The protein below binds the small molecule below.
Small molecule (SMILES): CC(C)c1c(C(=O)NCc2ccccc2)nc(-c2ccc(F)cc2)n1CC[C@@H](O)C[C@@H](O)CC(=O)O

Sequence of chain 1.B:
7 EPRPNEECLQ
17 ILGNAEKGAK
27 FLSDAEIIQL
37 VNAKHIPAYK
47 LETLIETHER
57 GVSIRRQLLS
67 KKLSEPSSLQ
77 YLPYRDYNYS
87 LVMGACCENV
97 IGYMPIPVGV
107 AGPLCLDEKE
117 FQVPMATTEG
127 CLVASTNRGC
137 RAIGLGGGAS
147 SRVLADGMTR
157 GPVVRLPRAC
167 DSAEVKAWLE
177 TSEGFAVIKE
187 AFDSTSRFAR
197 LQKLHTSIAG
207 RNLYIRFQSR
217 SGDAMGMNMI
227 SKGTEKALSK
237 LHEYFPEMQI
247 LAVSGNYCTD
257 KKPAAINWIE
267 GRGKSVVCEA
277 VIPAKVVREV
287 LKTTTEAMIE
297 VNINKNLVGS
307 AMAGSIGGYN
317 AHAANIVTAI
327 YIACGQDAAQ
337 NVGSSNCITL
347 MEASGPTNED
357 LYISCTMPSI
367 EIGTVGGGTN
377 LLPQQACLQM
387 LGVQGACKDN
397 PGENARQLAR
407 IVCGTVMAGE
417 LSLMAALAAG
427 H

Sequence of chain 1.A:
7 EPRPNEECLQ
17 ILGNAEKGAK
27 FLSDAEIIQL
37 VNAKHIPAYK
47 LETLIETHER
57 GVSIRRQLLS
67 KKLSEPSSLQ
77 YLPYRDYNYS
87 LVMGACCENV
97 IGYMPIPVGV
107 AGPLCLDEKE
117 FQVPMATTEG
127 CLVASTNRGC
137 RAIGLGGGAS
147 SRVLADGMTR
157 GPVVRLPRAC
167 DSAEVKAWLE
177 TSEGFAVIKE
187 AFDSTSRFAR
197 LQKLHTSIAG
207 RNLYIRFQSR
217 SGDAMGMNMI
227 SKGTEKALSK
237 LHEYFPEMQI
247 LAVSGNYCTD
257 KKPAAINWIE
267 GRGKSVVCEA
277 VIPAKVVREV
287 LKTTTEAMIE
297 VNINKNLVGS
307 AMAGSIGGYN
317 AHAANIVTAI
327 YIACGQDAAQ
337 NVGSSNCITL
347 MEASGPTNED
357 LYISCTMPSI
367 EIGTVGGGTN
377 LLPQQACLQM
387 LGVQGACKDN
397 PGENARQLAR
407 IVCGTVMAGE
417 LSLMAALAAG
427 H

Binding-site contacts:
Ligand atom O6 contacts residue LYS301 of chain 1.B at 3.5 Å (salt-bridge).
Ligand atom C10 contacts residue ASP256 of chain 1.A at 3.4 Å.
Ligand atom C14 contacts residue HIS318 of chain 1.B at 3.2 Å.
Ligand atom C5 contacts residue LEU419 of chain 1.B at 3.6 Å (hydrophobic).
Ligand atom C7 contacts residue GLU125 of chain 1.B at 3.4 Å.
Ligand atom O3 contacts residue ASP256 of chain 1.A at 2.7 Å (salt-bridge).
Ligand atom C9 contacts residue GLU125 of chain 1.B at 3.6 Å.
Ligand atom C35 contacts residue ALA317 of chain 1.B at 3.2 Å (hydrophobic).
Ligand atom C35 contacts residue LYS258 of chain 1.A at 3.6 Å.
Ligand atom F1 contacts residue SER227 of chain 1.A at 3.1 Å.
Ligand atom C11 contacts residue ASP256 of chain 1.A at 3.5 Å.
Ligand atom C23 contacts residue CYS127 of chain 1.B at 3.6 Å (hydrophobic).
Ligand atom C13 contacts residue GLY126 of chain 1.B at 3.4 Å.
Ligand atom O6 contacts residue SER250 of chain 1.A at 2.7 Å (h-bond).
Ligand atom C36 contacts residue ALA317 of chain 1.B at 3.6 Å (hydrophobic).
Ligand atom C36 contacts residue SER250 of chain 1.A at 3.4 Å.
Ligand atom C3 contacts residue SER131 of chain 1.B at 3.7 Å.
Ligand atom O7 contacts residue SER250 of chain 1.A at 3.4 Å (h-bond).
Ligand atom O6 contacts residue ARG156 of chain 1.A at 3.4 Å (salt-bridge).
Ligand atom C4 contacts residue ALA422 of chain 1.B at 3.6 Å (hydrophobic).
Ligand atom C36 contacts residue LYS258 of chain 1.A at 3.3 Å.
Ligand atom O4 contacts residue LYS257 of chain 1.A at 2.9 Å (salt-bridge).
Ligand atom C17 contacts residue ARG134 of chain 1.B at 3.7 Å.
Ligand atom C36 contacts residue LYS301 of chain 1.B at 3.4 Å.
Ligand atom O4 contacts residue ASN321 of chain 1.B at 3.0 Å (h-bond).
Ligand atom C17 contacts residue SER131 of chain 1.B at 3.7 Å.
Ligand atom O3 contacts residue ARG156 of chain 1.A at 3.1 Å (salt-bridge).
Ligand atom C13 contacts residue GLU125 of chain 1.B at 3.5 Å.
Ligand atom C12 contacts residue LEU419 of chain 1.B at 3.8 Å (hydrophobic).
Ligand atom C20 contacts residue SER131 of chain 1.B at 3.5 Å.
Ligand atom C2 contacts residue LEU419 of chain 1.B at 3.5 Å (hydrophobic).
Ligand atom O4 contacts residue GLU125 of chain 1.B at 2.5 Å (salt-bridge).
Ligand atom O2 contacts residue SER131 of chain 1.B at 2.6 Å (h-bond).
Ligand atom O6 contacts residue LYS258 of chain 1.A at 3.0 Å (salt-bridge).
Ligand atom N3 contacts residue LEU419 of chain 1.B at 3.4 Å.
Ligand atom O6 contacts residue ASN252 of chain 1.A at 3.7 Å.
Ligand atom O3 contacts residue MET223 of chain 1.A at 3.3 Å.
Ligand atom O7 contacts residue LYS301 of chain 1.B at 2.7 Å (salt-bridge).
Ligand atom C32 contacts residue SER131 of chain 1.B at 3.8 Å.
Ligand atom C17 contacts residue SER418 of chain 1.B at 3.7 Å.